Sequence of chain 2.A:
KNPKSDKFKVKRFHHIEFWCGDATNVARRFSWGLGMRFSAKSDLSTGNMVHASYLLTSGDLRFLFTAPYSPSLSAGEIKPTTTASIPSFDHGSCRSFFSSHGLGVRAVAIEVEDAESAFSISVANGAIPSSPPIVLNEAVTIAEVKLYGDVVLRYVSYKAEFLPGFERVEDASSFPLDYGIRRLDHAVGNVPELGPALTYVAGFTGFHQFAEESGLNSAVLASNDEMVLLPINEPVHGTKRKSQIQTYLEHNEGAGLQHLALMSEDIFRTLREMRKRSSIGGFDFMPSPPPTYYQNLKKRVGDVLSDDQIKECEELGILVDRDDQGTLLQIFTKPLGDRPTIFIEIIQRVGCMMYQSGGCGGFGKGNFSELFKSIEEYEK

Binding-site contacts:
Ligand atom C31 contacts residue PHE396 of chain 2.A at 3.8 Å (hydrophobic).
Ligand atom C11 contacts residue PHE391 of chain 2.A at 3.4 Å (hydrophobic).
Ligand atom C6 contacts residue HIS280 of chain 2.A at 3.7 Å.
Ligand atom C6 contacts residue CO1 of chain 2.B at 3.2 Å.
Ligand atom C9 contacts residue PHE391 of chain 2.A at 3.7 Å (hydrophobic).
Ligand atom C25 contacts residue GLN265 of chain 2.A at 3.6 Å.
Ligand atom N17 contacts residue PHE396 of chain 2.A at 3.6 Å.
Ligand atom O8 contacts residue PHE396 of chain 2.A at 3.6 Å.
Ligand atom C11 contacts residue PHE353 of chain 2.A at 3.5 Å (hydrophobic).
Ligand atom C12 contacts residue GLY392 of chain 2.A at 3.7 Å.
Ligand atom O7 contacts residue HIS198 of chain 2.A at 3.1 Å (h-bond).
Ligand atom C10 contacts residue PHE353 of chain 2.A at 3.3 Å (hydrophobic).
Ligand atom O33 contacts residue GLU366 of chain 2.A at 3.1 Å (salt-bridge).
Ligand atom O7 contacts residue CO1 of chain 2.B at 2.0 Å.
Ligand atom O7 contacts residue HIS280 of chain 2.A at 3.3 Å (h-bond).
Ligand atom O33 contacts residue CO1 of chain 2.B at 2.0 Å.
Ligand atom C23 contacts residue GLN265 of chain 2.A at 3.4 Å.
Ligand atom C14 contacts residue PHE353 of chain 2.A at 3.3 Å (hydrophobic).
Ligand atom C32 contacts residue PHE353 of chain 2.A at 3.6 Å (hydrophobic).
Ligand atom C13 contacts residue PHE353 of chain 2.A at 3.4 Å (hydrophobic).
Ligand atom C13 contacts residue PHE396 of chain 2.A at 3.6 Å (hydrophobic).
Ligand atom O33 contacts residue HIS280 of chain 2.A at 3.0 Å (h-bond).
Ligand atom C14 contacts residue PHE396 of chain 2.A at 3.7 Å (hydrophobic).
Ligand atom C9 contacts residue HIS280 of chain 2.A at 3.7 Å.
Ligand atom N17 contacts residue PHE353 of chain 2.A at 3.7 Å.
Ligand atom C24 contacts residue GLN265 of chain 2.A at 3.4 Å.
Ligand atom O33 contacts residue PHE353 of chain 2.A at 3.6 Å.
Ligand atom C32 contacts residue HIS280 of chain 2.A at 3.6 Å.
Ligand atom C31 contacts residue ASN395 of chain 2.A at 3.6 Å.
Ligand atom C1 contacts residue PRO252 of chain 2.A at 3.6 Å (hydrophobic).
Ligand atom C12 contacts residue PHE353 of chain 2.A at 3.5 Å (hydrophobic).
Ligand atom C3 contacts residue ASN254 of chain 2.A at 3.5 Å.
Ligand atom C3 contacts residue SER239 of chain 2.A at 3.6 Å.
Ligand atom C15 contacts residue PHE353 of chain 2.A at 3.2 Å (hydrophobic).
Ligand atom C22 contacts residue GLN265 of chain 2.A at 3.8 Å.
Ligand atom O7 contacts residue PHE391 of chain 2.A at 3.8 Å.
Ligand atom C2 contacts residue SER239 of chain 2.A at 3.6 Å.
Ligand atom C5 contacts residue CO1 of chain 2.B at 3.6 Å.
Ligand atom C19 contacts residue PHE396 of chain 2.A at 3.5 Å (hydrophobic).
Ligand atom C9 contacts residue CO1 of chain 2.B at 3.0 Å.

The protein below binds the small molecule below.
Small molecule (SMILES): Cc1c(C(=O)C2=C(O)CCCC2=O)ccc2c1c(=O)n(CCCc1ccccc1)c(=O)n2C